A protein and the small-molecule ligand that binds it are described below.
Small molecule (SMILES): CC(C)=CCCC(C)=CCS[P](=O)(O)OP(=O)(O)O

Binding-site contacts:
Ligand atom O1A contacts residue ARG223 of chain 1.A at 3.1 Å (salt-bridge).
Ligand atom S1 contacts residue ARG60 of chain 1.A at 3.0 Å (salt-bridge).
Ligand atom O2B contacts residue ARG46 of chain 1.A at 2.9 Å (salt-bridge).
Ligand atom PB contacts residue LYS278 of chain 1.A at 3.7 Å.
Ligand atom C10 contacts residue TYR227 of chain 1.A at 3.5 Å (hydrophobic).
Ligand atom O1B contacts residue ARG60 of chain 1.A at 3.7 Å.
Ligand atom O1B contacts residue LYS278 of chain 1.A at 3.6 Å (salt-bridge).
Ligand atom PB contacts residue TYR227 of chain 1.A at 3.2 Å.
Ligand atom C7 contacts residue HIS62 of chain 1.A at 3.7 Å.
Ligand atom S1 contacts residue TRP119 of chain 1.A at 3.4 Å.
Ligand atom C8 contacts residue HIS62 of chain 1.A at 3.9 Å.
Ligand atom O3B contacts residue TYR227 of chain 1.A at 2.7 Å (h-bond).
Ligand atom O2B contacts residue TYR227 of chain 1.A at 2.8 Å (h-bond).
Ligand atom PA contacts residue ARG46 of chain 1.A at 3.8 Å.
Ligand atom PB contacts residue ARG46 of chain 1.A at 3.6 Å.
Ligand atom C5 contacts residue ARG60 of chain 1.A at 3.6 Å.
Ligand atom C1 contacts residue TYR170 of chain 1.A at 3.8 Å (hydrophobic).
Ligand atom C2 contacts residue TYR227 of chain 1.A at 3.4 Å (hydrophobic).
Ligand atom PA contacts residue ARG223 of chain 1.A at 3.1 Å.
Ligand atom PA contacts residue LYS278 of chain 1.A at 2.8 Å.
Ligand atom PB contacts residue TYR170 of chain 1.A at 3.7 Å.
Ligand atom O3A contacts residue LYS278 of chain 1.A at 3.4 Å (salt-bridge).
Ligand atom C4 contacts residue ARG60 of chain 1.A at 3.1 Å.
Ligand atom O2A contacts residue ARG223 of chain 1.A at 3.5 Å (salt-bridge).
Ligand atom O3B contacts residue ASN168 of chain 1.A at 3.3 Å (h-bond).
Ligand atom O1B contacts residue LYS117 of chain 1.A at 3.0 Å (salt-bridge).
Ligand atom S1 contacts residue ARG46 of chain 1.A at 3.4 Å (salt-bridge).
Ligand atom O1A contacts residue LYS117 of chain 1.A at 3.1 Å (salt-bridge).
Ligand atom O3B contacts residue TYR170 of chain 1.A at 2.5 Å (h-bond).
Ligand atom O3A contacts residue ASN168 of chain 1.A at 2.6 Å (h-bond).
Ligand atom O2A contacts residue ARG46 of chain 1.A at 3.3 Å (salt-bridge).
Ligand atom C9 contacts residue HIS62 of chain 1.A at 3.5 Å.
Ligand atom PA contacts residue ASN168 of chain 1.A at 3.9 Å.
Ligand atom PA contacts residue LYS117 of chain 1.A at 3.7 Å.
Ligand atom O1B contacts residue ARG46 of chain 1.A at 3.3 Å (salt-bridge).
Ligand atom O3A contacts residue ARG223 of chain 1.A at 2.7 Å (salt-bridge).
Ligand atom O2B contacts residue LYS278 of chain 1.A at 2.6 Å (salt-bridge).
Ligand atom O1A contacts residue LYS278 of chain 1.A at 3.9 Å.
Ligand atom O2A contacts residue LYS278 of chain 1.A at 1.3 Å (salt-bridge).
Ligand atom C10 contacts residue ILE262 of chain 1.A at 3.5 Å (hydrophobic).

Sequence of chain 1.A:
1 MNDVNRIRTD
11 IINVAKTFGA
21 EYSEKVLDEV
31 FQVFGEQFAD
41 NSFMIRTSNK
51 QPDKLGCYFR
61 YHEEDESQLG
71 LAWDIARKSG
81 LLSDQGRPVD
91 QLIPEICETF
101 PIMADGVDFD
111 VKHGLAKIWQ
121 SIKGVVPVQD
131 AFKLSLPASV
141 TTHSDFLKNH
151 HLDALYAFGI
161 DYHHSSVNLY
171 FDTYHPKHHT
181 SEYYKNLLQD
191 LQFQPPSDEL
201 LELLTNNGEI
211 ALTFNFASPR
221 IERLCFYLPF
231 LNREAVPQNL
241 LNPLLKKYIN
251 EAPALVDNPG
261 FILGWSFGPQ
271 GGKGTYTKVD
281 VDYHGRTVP